Binding-site contacts:
Ligand atom C06 contacts residue GLU373 of chain 1.A at 3.7 Å.
Ligand atom S10 contacts residue GLU371 of chain 1.A at 4.1 Å.
Ligand atom C07 contacts residue GLU373 of chain 1.A at 3.5 Å.
Ligand atom C08 contacts residue GLY387 of chain 1.A at 4.2 Å.
Ligand atom C13 contacts residue GLU373 of chain 1.A at 3.3 Å.
Ligand atom C09 contacts residue PHE386 of chain 1.A at 3.4 Å (hydrophobic).
Ligand atom S10 contacts residue GLY372 of chain 1.A at 4.2 Å.
Ligand atom C09 contacts residue GLY387 of chain 1.A at 3.5 Å.
Ligand atom C08 contacts residue THR389 of chain 1.A at 4.0 Å.
Ligand atom C08 contacts residue GLU373 of chain 1.A at 3.8 Å.
Ligand atom S10 contacts residue LYS385 of chain 1.A at 3.3 Å (salt-bridge).
Ligand atom S10 contacts residue PHE386 of chain 1.A at 4.0 Å.
Ligand atom S10 contacts residue GLU373 of chain 1.A at 3.7 Å.
Ligand atom S10 contacts residue THR389 of chain 1.A at 3.9 Å.
Ligand atom C11 contacts residue GLU373 of chain 1.A at 3.4 Å.
Ligand atom C11 contacts residue THR389 of chain 1.A at 3.5 Å.
Ligand atom C07 contacts residue THR389 of chain 1.A at 3.5 Å.
Ligand atom C03 contacts residue GLU373 of chain 1.A at 3.9 Å.
Ligand atom C06 contacts residue THR389 of chain 1.A at 3.9 Å.
Ligand atom C09 contacts residue THR389 of chain 1.A at 4.2 Å.
Ligand atom C12 contacts residue GLU373 of chain 1.A at 3.4 Å.
Ligand atom C04 contacts residue GLU373 of chain 1.A at 3.8 Å.
Ligand atom C08 contacts residue PHE386 of chain 1.A at 4.2 Å (hydrophobic).
Ligand atom C09 contacts residue GLU373 of chain 1.A at 4.1 Å.
Ligand atom N05 contacts residue GLU373 of chain 1.A at 3.0 Å (salt-bridge).
Ligand atom C09 contacts residue LYS385 of chain 1.A at 3.4 Å.
Ligand atom C02 contacts residue GLU373 of chain 1.A at 4.1 Å.

This protein binds this small molecule.
Small molecule (SMILES): OC1CCN(Cc2ccsc2)CC1

Sequence of chain 1.A:
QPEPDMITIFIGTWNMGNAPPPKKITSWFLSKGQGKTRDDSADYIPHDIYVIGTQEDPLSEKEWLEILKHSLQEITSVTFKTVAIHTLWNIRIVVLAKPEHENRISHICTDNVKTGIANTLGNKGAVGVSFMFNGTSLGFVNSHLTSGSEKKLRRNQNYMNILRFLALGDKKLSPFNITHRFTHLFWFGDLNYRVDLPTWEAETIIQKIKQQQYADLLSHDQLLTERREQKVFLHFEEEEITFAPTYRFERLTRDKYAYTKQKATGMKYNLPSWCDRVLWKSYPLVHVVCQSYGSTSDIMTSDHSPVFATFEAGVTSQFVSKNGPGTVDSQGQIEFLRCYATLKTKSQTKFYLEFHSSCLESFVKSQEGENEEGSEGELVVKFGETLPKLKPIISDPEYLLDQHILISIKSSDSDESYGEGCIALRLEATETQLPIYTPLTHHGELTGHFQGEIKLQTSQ